Sequence of chain 4.A:
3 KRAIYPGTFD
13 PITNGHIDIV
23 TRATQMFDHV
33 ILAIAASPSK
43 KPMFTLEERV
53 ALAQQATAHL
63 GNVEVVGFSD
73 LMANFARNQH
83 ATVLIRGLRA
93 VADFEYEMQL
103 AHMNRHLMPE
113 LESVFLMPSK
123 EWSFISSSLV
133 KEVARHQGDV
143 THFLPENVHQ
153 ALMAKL

Binding-site contacts:
Ligand atom O contacts residue MET74 of chain 4.A at 3.3 Å.
Ligand atom N1 contacts residue LEU73 of chain 4.A at 3.6 Å.
Ligand atom C1 contacts residue LEU109 of chain 4.A at 3.6 Å (hydrophobic).
Ligand atom O contacts residue LEU109 of chain 4.A at 3.8 Å.
Ligand atom C13 contacts residue ALA37 of chain 4.A at 3.5 Å (hydrophobic).
Ligand atom C8 contacts residue ALA37 of chain 4.A at 3.8 Å (hydrophobic).
Ligand atom C7 contacts residue ASP72 of chain 4.A at 3.4 Å.
Ligand atom C14 contacts residue LEU73 of chain 4.A at 3.7 Å (hydrophobic).
Ligand atom C3 contacts residue VAL135 of chain 5.A at 3.8 Å (hydrophobic).
Ligand atom N contacts residue GLU134 of chain 5.A at 3.1 Å (salt-bridge).
Ligand atom C1 contacts residue ASN106 of chain 4.A at 3.0 Å.
Ligand atom C12 contacts residue ALA37 of chain 4.A at 3.4 Å (hydrophobic).
Ligand atom C10 contacts residue SER39 of chain 4.A at 3.4 Å.
Ligand atom CL contacts residue PRO8 of chain 4.A at 3.8 Å.
Ligand atom C2 contacts residue LEU102 of chain 4.A at 3.8 Å (hydrophobic).
Ligand atom C13 contacts residue MET74 of chain 4.A at 3.8 Å (hydrophobic).
Ligand atom C11 contacts residue SO41 of chain 4.G at 3.4 Å.
Ligand atom C contacts residue MET74 of chain 4.A at 3.8 Å (hydrophobic).
Ligand atom O contacts residue ASN106 of chain 4.A at 2.7 Å (h-bond).
Ligand atom C2 contacts residue VAL135 of chain 5.A at 3.7 Å (hydrophobic).
Ligand atom C contacts residue ASN106 of chain 4.A at 3.1 Å.
Ligand atom CL contacts residue GLY9 of chain 4.A at 3.5 Å.
Ligand atom C13 contacts residue PHE70 of chain 4.A at 3.8 Å (hydrophobic).
Ligand atom C12 contacts residue SO41 of chain 4.G at 3.9 Å.
Ligand atom C3 contacts residue LEU102 of chain 4.A at 3.6 Å (hydrophobic).
Ligand atom C6 contacts residue ASP72 of chain 4.A at 3.8 Å.
Ligand atom C6 contacts residue HIS138 of chain 5.A at 3.2 Å.
Ligand atom CL contacts residue SO41 of chain 4.G at 3.4 Å.
Ligand atom C11 contacts residue ALA37 of chain 4.A at 3.7 Å (hydrophobic).
Ligand atom C14 contacts residue MET74 of chain 4.A at 3.7 Å (hydrophobic).
Ligand atom C9 contacts residue GLU134 of chain 5.A at 3.8 Å.
Ligand atom N1 contacts residue MET74 of chain 4.A at 2.9 Å (h-bond).
Ligand atom O contacts residue LEU73 of chain 4.A at 3.5 Å.
Ligand atom O contacts residue ALA75 of chain 4.A at 3.0 Å (h-bond).
Ligand atom CL contacts residue MET74 of chain 4.A at 3.5 Å.
Ligand atom C1 contacts residue MET105 of chain 4.A at 3.9 Å (hydrophobic).
Ligand atom C12 contacts residue MET74 of chain 4.A at 3.9 Å (hydrophobic).
Ligand atom C contacts residue LEU73 of chain 4.A at 3.6 Å (hydrophobic).
Ligand atom C11 contacts residue SER39 of chain 4.A at 3.8 Å.
Ligand atom C2 contacts residue MET105 of chain 4.A at 3.7 Å (hydrophobic).

Sequence of chain 5.A:
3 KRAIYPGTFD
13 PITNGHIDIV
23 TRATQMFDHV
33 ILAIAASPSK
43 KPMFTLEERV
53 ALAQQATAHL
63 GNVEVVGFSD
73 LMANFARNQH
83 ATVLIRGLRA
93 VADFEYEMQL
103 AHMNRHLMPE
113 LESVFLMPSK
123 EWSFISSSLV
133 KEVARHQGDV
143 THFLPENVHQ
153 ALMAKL

This small molecule binds to this protein.
Small molecule (SMILES): Oc1cccc2nc(CCc3cccc(Cl)c3)[nH]c12